Sequence of chain 1.A:
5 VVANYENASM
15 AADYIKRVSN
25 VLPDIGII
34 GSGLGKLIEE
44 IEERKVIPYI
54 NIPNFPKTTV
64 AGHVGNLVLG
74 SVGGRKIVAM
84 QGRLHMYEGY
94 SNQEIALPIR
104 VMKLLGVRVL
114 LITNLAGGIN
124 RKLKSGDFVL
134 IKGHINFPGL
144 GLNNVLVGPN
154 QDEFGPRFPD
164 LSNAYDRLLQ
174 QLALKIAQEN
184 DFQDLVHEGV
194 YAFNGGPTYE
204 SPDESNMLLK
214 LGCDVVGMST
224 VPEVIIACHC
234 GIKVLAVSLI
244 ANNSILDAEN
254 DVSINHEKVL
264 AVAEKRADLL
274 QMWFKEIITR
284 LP

A protein and the small-molecule ligand that binds it are described below.
Small molecule (SMILES): Oc1ccncc1

Binding-site contacts:
Ligand atom C contacts residue ALA119 of chain 1.A at 4.1 Å (hydrophobic).
Ligand atom O contacts residue GLU203 of chain 1.A at 4.3 Å.
Ligand atom C4 contacts residue GLY120 of chain 1.A at 3.6 Å.
Ligand atom C4 contacts residue VAL219 of chain 1.A at 4.0 Å (hydrophobic).
Ligand atom N contacts residue ALA119 of chain 1.A at 3.6 Å.
Ligand atom C3 contacts residue TYR202 of chain 1.A at 4.0 Å (hydrophobic).
Ligand atom N contacts residue TYR202 of chain 1.A at 4.4 Å.
Ligand atom C1 contacts residue TYR202 of chain 1.A at 3.9 Å (hydrophobic).
Ligand atom O contacts residue DMS1 of chain 1.C at 4.0 Å.
Ligand atom C contacts residue GLU203 of chain 1.A at 4.2 Å.
Ligand atom C3 contacts residue SER247 of chain 1.A at 4.4 Å.
Ligand atom O contacts residue MET221 of chain 1.A at 3.8 Å.
Ligand atom C1 contacts residue DMS1 of chain 1.C at 4.2 Å.
Ligand atom C3 contacts residue GLY120 of chain 1.A at 3.4 Å.
Ligand atom C1 contacts residue GLY120 of chain 1.A at 3.9 Å.
Ligand atom N contacts residue ASN245 of chain 1.A at 2.8 Å (h-bond).
Ligand atom C2 contacts residue ASN245 of chain 1.A at 3.8 Å.
Ligand atom C2 contacts residue ALA244 of chain 1.A at 4.1 Å (hydrophobic).
Ligand atom N contacts residue ALA244 of chain 1.A at 4.3 Å.
Ligand atom C contacts residue VAL219 of chain 1.A at 4.0 Å (hydrophobic).
Ligand atom C contacts residue GLY120 of chain 1.A at 3.8 Å.
Ligand atom O contacts residue TYR202 of chain 1.A at 4.1 Å.
Ligand atom C contacts residue TYR202 of chain 1.A at 3.8 Å (hydrophobic).
Ligand atom C1 contacts residue ALA119 of chain 1.A at 3.8 Å (hydrophobic).
Ligand atom O contacts residue VAL219 of chain 1.A at 4.0 Å.
Ligand atom C4 contacts residue ALA119 of chain 1.A at 4.3 Å (hydrophobic).
Ligand atom C1 contacts residue LEU118 of chain 1.A at 4.0 Å (hydrophobic).
Ligand atom C4 contacts residue GLU203 of chain 1.A at 3.2 Å.
Ligand atom C3 contacts residue ASN245 of chain 1.A at 3.4 Å.
Ligand atom C2 contacts residue ALA119 of chain 1.A at 3.5 Å (hydrophobic).
Ligand atom N contacts residue GLY120 of chain 1.A at 3.5 Å (h-bond).
Ligand atom C2 contacts residue VAL262 of chain 1.A at 4.0 Å (hydrophobic).
Ligand atom C4 contacts residue TYR202 of chain 1.A at 3.6 Å (hydrophobic).
Ligand atom C3 contacts residue ALA119 of chain 1.A at 4.1 Å (hydrophobic).
Ligand atom C2 contacts residue GLY120 of chain 1.A at 3.7 Å.
Ligand atom N contacts residue ILE257 of chain 1.A at 4.4 Å.
Ligand atom C2 contacts residue TYR202 of chain 1.A at 4.2 Å (hydrophobic).
Ligand atom C3 contacts residue GLU203 of chain 1.A at 3.4 Å.
Ligand atom O contacts residue GLY220 of chain 1.A at 3.7 Å.